A protein and the small-molecule ligand that binds it are described below.
Small molecule (SMILES): CCC1=C(C)/C(=C/C2=N/C(=C\c3[nH]c(/C=C4\NC(=O)C(C)=C4CC)c(C)c3CCC(=O)O)C(CCC(=O)O)=C2C)NC1=O

Sequence of chain 1.C:
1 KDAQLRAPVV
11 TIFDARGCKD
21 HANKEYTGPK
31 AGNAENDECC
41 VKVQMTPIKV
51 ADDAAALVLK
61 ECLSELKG

Sequence of chain 1.D:
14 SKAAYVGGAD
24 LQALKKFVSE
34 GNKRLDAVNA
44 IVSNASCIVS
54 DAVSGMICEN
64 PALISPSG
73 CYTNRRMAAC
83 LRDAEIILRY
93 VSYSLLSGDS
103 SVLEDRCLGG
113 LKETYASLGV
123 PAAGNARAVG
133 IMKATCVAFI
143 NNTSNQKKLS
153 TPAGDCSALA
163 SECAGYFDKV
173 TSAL

Sequence of chain 1.B:
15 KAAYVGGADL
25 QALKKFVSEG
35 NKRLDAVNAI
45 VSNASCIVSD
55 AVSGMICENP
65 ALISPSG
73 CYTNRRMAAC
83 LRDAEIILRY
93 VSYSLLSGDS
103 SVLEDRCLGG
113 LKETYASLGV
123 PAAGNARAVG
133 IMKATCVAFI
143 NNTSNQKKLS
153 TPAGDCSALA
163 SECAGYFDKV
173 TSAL

Sequence of chain 1.A:
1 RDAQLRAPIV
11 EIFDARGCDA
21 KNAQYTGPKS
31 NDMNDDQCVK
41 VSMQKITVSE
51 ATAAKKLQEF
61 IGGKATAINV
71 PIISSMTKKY

Binding-site contacts:
Ligand atom NA contacts residue ALA20 of chain 1.A at 3.5 Å.
Ligand atom CBB contacts residue ILE67 of chain 1.D at 3.6 Å (hydrophobic).
Ligand atom C4A contacts residue ALA20 of chain 1.A at 3.6 Å (hydrophobic).
Ligand atom CBA contacts residue CYS18 of chain 1.A at 2.8 Å (hydrophobic).
Ligand atom C4C contacts residue PHE13 of chain 1.A at 3.6 Å (hydrophobic).
Ligand atom C2C contacts residue PHE13 of chain 1.A at 3.4 Å (hydrophobic).
Ligand atom CHA contacts residue LEU66 of chain 1.C at 3.6 Å (hydrophobic).
Ligand atom OD contacts residue GLN24 of chain 1.A at 3.0 Å (h-bond).
Ligand atom C4D contacts residue ASN22 of chain 1.A at 3.2 Å.
Ligand atom C1A contacts residue ALA20 of chain 1.A at 3.6 Å (hydrophobic).
Ligand atom CAD contacts residue ASP35 of chain 1.A at 3.3 Å.
Ligand atom C2D contacts residue CYS38 of chain 1.A at 3.6 Å (hydrophobic).
Ligand atom CAA contacts residue CYS18 of chain 1.A at 1.8 Å (hydrophobic).
Ligand atom O2C contacts residue LYS40 of chain 1.A at 2.8 Å (salt-bridge).
Ligand atom CMC contacts residue PHE13 of chain 1.A at 3.6 Å (hydrophobic).
Ligand atom OD contacts residue ALA23 of chain 1.A at 3.4 Å.
Ligand atom CHA contacts residue CYS18 of chain 1.A at 3.4 Å (hydrophobic).
Ligand atom CBD contacts residue GLN37 of chain 1.A at 3.3 Å.
Ligand atom OD contacts residue ASN22 of chain 1.A at 3.3 Å (h-bond).
Ligand atom C4D contacts residue GLN24 of chain 1.A at 3.6 Å.
Ligand atom C4A contacts residue CYS18 of chain 1.A at 3.3 Å (hydrophobic).
Ligand atom NB contacts residue ASN22 of chain 1.A at 3.5 Å (h-bond).
Ligand atom CAB contacts residue LEU63 of chain 1.C at 3.4 Å (hydrophobic).
Ligand atom C3C contacts residue PHE13 of chain 1.A at 3.6 Å (hydrophobic).
Ligand atom C3C contacts residue GLN24 of chain 1.A at 3.5 Å.
Ligand atom O2C contacts residue TYR18 of chain 1.B at 2.8 Å (h-bond).
Ligand atom C1C contacts residue PHE13 of chain 1.A at 3.4 Å (hydrophobic).
Ligand atom OD contacts residue TYR25 of chain 1.A at 2.9 Å (h-bond).
Ligand atom CMC contacts residue GLN24 of chain 1.A at 3.4 Å.
Ligand atom CMD contacts residue ASP36 of chain 1.A at 3.3 Å.
Ligand atom CAC contacts residue PHE13 of chain 1.A at 3.5 Å (hydrophobic).
Ligand atom ND contacts residue GLN24 of chain 1.A at 2.9 Å (h-bond).
Ligand atom C1B contacts residue LEU66 of chain 1.C at 3.5 Å (hydrophobic).
Ligand atom C3D contacts residue ASN22 of chain 1.A at 3.4 Å.
Ligand atom C3A contacts residue CYS18 of chain 1.A at 2.6 Å (hydrophobic).
Ligand atom CBC contacts residue GLN24 of chain 1.A at 3.4 Å.
Ligand atom ND contacts residue ASN22 of chain 1.A at 3.5 Å.
Ligand atom NC contacts residue PHE13 of chain 1.A at 3.5 Å.
Ligand atom CMD contacts residue GLN37 of chain 1.A at 3.5 Å.
Ligand atom NC contacts residue ASN22 of chain 1.A at 3.3 Å (h-bond).